Binding-site contacts:
Ligand atom C5 contacts residue ASN53 of chain 5.A at 4.0 Å.
Ligand atom C4 contacts residue ASN57 of chain 5.A at 3.6 Å.
Ligand atom O contacts residue ASN57 of chain 5.A at 2.9 Å (h-bond).
Ligand atom C6 contacts residue ASN53 of chain 5.A at 3.9 Å.
Ligand atom C8 contacts residue LYS70 of chain 5.A at 3.3 Å.
Ligand atom C5 contacts residue LEU56 of chain 5.A at 4.5 Å (hydrophobic).
Ligand atom C7 contacts residue TYR130 of chain 5.A at 4.0 Å (hydrophobic).
Ligand atom C3 contacts residue THR107 of chain 5.A at 3.9 Å.
Ligand atom C6 contacts residue LYS70 of chain 5.A at 4.1 Å.
Ligand atom C6 contacts residue TYR130 of chain 5.A at 3.8 Å (hydrophobic).
Ligand atom C8 contacts residue LEU56 of chain 5.A at 4.1 Å (hydrophobic).
Ligand atom C10 contacts residue LEU56 of chain 5.A at 3.9 Å (hydrophobic).
Ligand atom C9 contacts residue LEU69 of chain 5.A at 4.3 Å (hydrophobic).
Ligand atom C10 contacts residue LYS70 of chain 5.A at 3.9 Å.
Ligand atom C5 contacts residue ASN57 of chain 5.A at 3.6 Å.
Ligand atom C1 contacts residue ASN53 of chain 5.A at 4.1 Å.
Ligand atom C9 contacts residue LEU56 of chain 5.A at 4.0 Å (hydrophobic).
Ligand atom C1 contacts residue TYR130 of chain 5.A at 3.1 Å (hydrophobic).
Ligand atom C6 contacts residue ILE73 of chain 5.A at 4.4 Å (hydrophobic).
Ligand atom C1 contacts residue ILE73 of chain 5.A at 4.2 Å (hydrophobic).
Ligand atom C5 contacts residue LYS70 of chain 5.A at 4.1 Å.
Ligand atom C4 contacts residue ASN53 of chain 5.A at 3.5 Å.
Ligand atom N contacts residue ASN57 of chain 5.A at 2.8 Å (h-bond).
Ligand atom C3 contacts residue ASN53 of chain 5.A at 3.3 Å.
Ligand atom C9 contacts residue MET66 of chain 5.A at 3.9 Å (hydrophobic).
Ligand atom C3 contacts residue TYR130 of chain 5.A at 4.1 Å (hydrophobic).
Ligand atom N contacts residue ASN53 of chain 5.A at 3.9 Å.
Ligand atom C7 contacts residue LEU56 of chain 5.A at 4.4 Å (hydrophobic).
Ligand atom C8 contacts residue MET66 of chain 5.A at 4.0 Å (hydrophobic).
Ligand atom C9 contacts residue LYS70 of chain 5.A at 3.8 Å.
Ligand atom C1 contacts residue ALA105 of chain 5.A at 4.0 Å (hydrophobic).
Ligand atom C10 contacts residue ASN57 of chain 5.A at 3.5 Å.
Ligand atom C1 contacts residue THR107 of chain 5.A at 3.9 Å.
Ligand atom C2 contacts residue ASN53 of chain 5.A at 3.5 Å.
Ligand atom O contacts residue ASN53 of chain 5.A at 3.8 Å.
Ligand atom C8 contacts residue LEU69 of chain 5.A at 4.0 Å (hydrophobic).
Ligand atom C8 contacts residue ILE73 of chain 5.A at 3.7 Å (hydrophobic).
Ligand atom C7 contacts residue ILE73 of chain 5.A at 3.3 Å (hydrophobic).
Ligand atom C2 contacts residue TYR130 of chain 5.A at 3.4 Å (hydrophobic).
Ligand atom C7 contacts residue LYS70 of chain 5.A at 3.5 Å.

A protein and the small-molecule ligand that binds it are described below.
Small molecule (SMILES): Cc1cc(O)nc2ccccc12

Sequence of chain 5.A:
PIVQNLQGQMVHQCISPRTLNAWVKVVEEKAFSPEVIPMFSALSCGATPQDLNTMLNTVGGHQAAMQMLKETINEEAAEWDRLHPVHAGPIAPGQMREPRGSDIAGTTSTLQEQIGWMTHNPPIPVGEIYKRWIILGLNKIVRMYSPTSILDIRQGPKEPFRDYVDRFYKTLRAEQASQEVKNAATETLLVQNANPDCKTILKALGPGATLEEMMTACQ